Binding-site contacts:
Ligand atom C3 contacts residue ALA30 of chain 1.A at 4.1 Å (hydrophobic).
Ligand atom O7 contacts residue GLY408 of chain 1.C at 3.9 Å.
Ligand atom N2 contacts residue ASN270 of chain 1.C at 2.9 Å (h-bond).
Ligand atom O5 contacts residue ASN270 of chain 1.C at 2.3 Å (h-bond).
Ligand atom O7 contacts residue VAL409 of chain 1.C at 4.1 Å.
Ligand atom C5 contacts residue PRO82 of chain 1.A at 4.2 Å (hydrophobic).
Ligand atom O7 contacts residue ALA30 of chain 1.A at 2.7 Å (h-bond).
Ligand atom O6 contacts residue THR272 of chain 1.C at 3.9 Å.
Ligand atom C1 contacts residue ASN270 of chain 1.C at 1.4 Å.
Ligand atom O3 contacts residue CYS56 of chain 1.A at 3.6 Å.
Ligand atom O2 contacts residue GLN407 of chain 1.C at 4.0 Å.
Ligand atom C3 contacts residue ASN270 of chain 1.C at 3.8 Å.
Ligand atom O3 contacts residue THR81 of chain 1.A at 4.1 Å.
Ligand atom C1 contacts residue THR81 of chain 1.A at 4.0 Å.
Ligand atom O5 contacts residue THR81 of chain 1.A at 3.5 Å.
Ligand atom O2 contacts residue HIS55 of chain 1.A at 4.2 Å.
Ligand atom O3 contacts residue HIS55 of chain 1.A at 3.5 Å (h-bond).
Ligand atom O3 contacts residue ALA57 of chain 1.A at 3.5 Å (h-bond).
Ligand atom O2 contacts residue THR81 of chain 1.A at 2.8 Å (h-bond).
Ligand atom C8 contacts residue ALA57 of chain 1.A at 3.8 Å (hydrophobic).
Ligand atom C5 contacts residue ASN270 of chain 1.C at 3.6 Å.
Ligand atom O4 contacts residue THR81 of chain 1.A at 3.3 Å.
Ligand atom C2 contacts residue ASN270 of chain 1.C at 2.5 Å.
Ligand atom O7 contacts residue ASN270 of chain 1.C at 3.7 Å.
Ligand atom C7 contacts residue ALA30 of chain 1.A at 3.8 Å (hydrophobic).
Ligand atom O4 contacts residue ARG273 of chain 1.C at 3.0 Å (salt-bridge).
Ligand atom C6 contacts residue PRO82 of chain 1.A at 3.8 Å (hydrophobic).
Ligand atom C7 contacts residue ALA57 of chain 1.A at 3.8 Å (hydrophobic).
Ligand atom N2 contacts residue ALA57 of chain 1.A at 2.9 Å (h-bond).
Ligand atom C2 contacts residue THR81 of chain 1.A at 4.0 Å.
Ligand atom C8 contacts residue SER58 of chain 1.A at 3.6 Å.
Ligand atom C6 contacts residue HIS55 of chain 1.A at 3.5 Å.
Ligand atom O6 contacts residue GLN407 of chain 1.C at 4.1 Å.
Ligand atom O4 contacts residue PRO82 of chain 1.A at 3.8 Å.
Ligand atom C5 contacts residue HIS55 of chain 1.A at 4.0 Å.
Ligand atom C4 contacts residue PRO82 of chain 1.A at 3.6 Å (hydrophobic).
Ligand atom O4 contacts residue HIS55 of chain 1.A at 3.5 Å.
Ligand atom C7 contacts residue ASN270 of chain 1.C at 3.5 Å.
Ligand atom O3 contacts residue ALA30 of chain 1.A at 4.1 Å.
Ligand atom C2 contacts residue ALA57 of chain 1.A at 3.6 Å (hydrophobic).

A protein and the small-molecule ligand that binds it are described below.
Small molecule (SMILES): CC(=O)N[C@H]1[C@H](O[C@H]2[C@H](O)[C@@H](NC(C)=O)CO[C@@H]2CO)O[C@H](CO)[C@@H](O[C@@H]2O[C@H](CO[C@H]3O[C@H](CO)[C@@H](O)[C@H](O[C@H]4O[C@H](CO)[C@@H](O)[C@H](O)[C@@H]4O)[C@@H]3O)[C@@H](O)[C@H](O[C@H]3O[C@H](CO)[C@@H](O)[C@H](O)[C@@H]3O[C@H]3O[C@H](CO)[C@@H](O)[C@H](O)[C@@H]3O[C@H]3O[C@H](CO)[C@@H](O)[C@H](O)[C@@H]3O)[C@@H]2O)[C@@H]1O

Sequence of chain 1.A:
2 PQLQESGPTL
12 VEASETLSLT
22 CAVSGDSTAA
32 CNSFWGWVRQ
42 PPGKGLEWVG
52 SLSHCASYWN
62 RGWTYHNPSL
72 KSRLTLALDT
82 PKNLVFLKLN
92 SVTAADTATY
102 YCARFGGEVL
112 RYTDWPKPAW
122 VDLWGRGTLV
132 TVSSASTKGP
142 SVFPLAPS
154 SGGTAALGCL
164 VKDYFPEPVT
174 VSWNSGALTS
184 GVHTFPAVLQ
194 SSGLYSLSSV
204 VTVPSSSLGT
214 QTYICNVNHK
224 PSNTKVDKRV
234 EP

Sequence of chain 1.C:
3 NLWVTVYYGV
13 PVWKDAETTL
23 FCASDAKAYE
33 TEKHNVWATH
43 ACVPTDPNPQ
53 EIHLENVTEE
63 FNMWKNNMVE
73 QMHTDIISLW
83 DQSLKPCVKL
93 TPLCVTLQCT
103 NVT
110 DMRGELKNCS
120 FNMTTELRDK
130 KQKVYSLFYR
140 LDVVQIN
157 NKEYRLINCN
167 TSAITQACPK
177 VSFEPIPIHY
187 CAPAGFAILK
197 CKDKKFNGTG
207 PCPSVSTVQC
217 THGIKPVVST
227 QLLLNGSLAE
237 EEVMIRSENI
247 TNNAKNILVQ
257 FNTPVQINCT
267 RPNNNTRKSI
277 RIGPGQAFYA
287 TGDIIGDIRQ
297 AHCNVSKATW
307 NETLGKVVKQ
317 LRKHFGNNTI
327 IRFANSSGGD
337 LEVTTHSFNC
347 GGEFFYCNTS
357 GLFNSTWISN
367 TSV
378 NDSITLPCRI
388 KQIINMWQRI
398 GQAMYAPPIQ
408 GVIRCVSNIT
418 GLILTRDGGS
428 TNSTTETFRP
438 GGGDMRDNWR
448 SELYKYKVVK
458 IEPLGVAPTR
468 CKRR